Sequence of chain 1.C:
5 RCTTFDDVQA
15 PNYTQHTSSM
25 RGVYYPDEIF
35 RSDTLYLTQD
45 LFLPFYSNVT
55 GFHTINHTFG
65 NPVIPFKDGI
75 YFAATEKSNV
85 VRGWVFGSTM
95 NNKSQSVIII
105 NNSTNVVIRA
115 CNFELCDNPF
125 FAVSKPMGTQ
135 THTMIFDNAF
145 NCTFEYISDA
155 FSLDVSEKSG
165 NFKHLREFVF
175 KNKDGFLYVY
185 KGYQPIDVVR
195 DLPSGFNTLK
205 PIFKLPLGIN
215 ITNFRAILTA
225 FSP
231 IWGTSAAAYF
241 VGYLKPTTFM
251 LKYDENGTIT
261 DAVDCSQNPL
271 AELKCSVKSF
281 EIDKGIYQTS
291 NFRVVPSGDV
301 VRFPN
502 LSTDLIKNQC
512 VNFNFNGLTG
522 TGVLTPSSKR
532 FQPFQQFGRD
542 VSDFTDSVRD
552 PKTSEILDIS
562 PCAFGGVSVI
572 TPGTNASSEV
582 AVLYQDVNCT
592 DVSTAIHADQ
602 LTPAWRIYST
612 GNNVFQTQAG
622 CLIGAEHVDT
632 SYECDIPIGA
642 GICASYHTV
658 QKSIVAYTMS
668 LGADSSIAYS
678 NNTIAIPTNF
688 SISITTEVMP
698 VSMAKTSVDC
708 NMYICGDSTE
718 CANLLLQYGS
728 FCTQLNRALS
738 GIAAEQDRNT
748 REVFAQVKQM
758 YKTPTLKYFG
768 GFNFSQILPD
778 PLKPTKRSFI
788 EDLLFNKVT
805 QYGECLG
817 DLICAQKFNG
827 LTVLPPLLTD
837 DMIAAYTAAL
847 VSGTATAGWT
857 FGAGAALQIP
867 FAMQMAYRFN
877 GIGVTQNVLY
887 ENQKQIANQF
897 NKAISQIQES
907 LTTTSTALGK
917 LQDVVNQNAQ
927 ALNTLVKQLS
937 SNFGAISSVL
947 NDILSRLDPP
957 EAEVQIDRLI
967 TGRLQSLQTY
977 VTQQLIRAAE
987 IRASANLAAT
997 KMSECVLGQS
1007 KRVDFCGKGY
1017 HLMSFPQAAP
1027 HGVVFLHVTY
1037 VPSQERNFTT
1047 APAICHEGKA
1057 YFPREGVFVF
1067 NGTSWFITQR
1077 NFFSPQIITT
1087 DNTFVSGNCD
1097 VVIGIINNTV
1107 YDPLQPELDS

A protein and the small-molecule ligand that binds it are described below.
Small molecule (SMILES): CC(=O)N[C@H]1[C@H](O[C@H]2[C@H](O)[C@@H](NC(C)=O)CO[C@@H]2CO)O[C@H](CO)[C@@H](O)[C@@H]1O

Binding-site contacts:
Ligand atom O5 contacts residue ASN678 of chain 1.C at 2.4 Å (h-bond).
Ligand atom C1 contacts residue ASN678 of chain 1.C at 1.4 Å.
Ligand atom C7 contacts residue ILE1099 of chain 1.C at 4.2 Å (hydrophobic).
Ligand atom C7 contacts residue ASN678 of chain 1.C at 3.2 Å.
Ligand atom N2 contacts residue ASN678 of chain 1.C at 2.8 Å (h-bond).
Ligand atom C8 contacts residue GLY1100 of chain 1.C at 4.4 Å.
Ligand atom C8 contacts residue ASN678 of chain 1.C at 4.3 Å.
Ligand atom O7 contacts residue ILE1099 of chain 1.C at 3.9 Å.
Ligand atom C2 contacts residue ASN678 of chain 1.C at 2.5 Å.
Ligand atom C3 contacts residue ASN678 of chain 1.C at 3.8 Å.
Ligand atom C5 contacts residue ASN678 of chain 1.C at 3.6 Å.
Ligand atom O7 contacts residue ASN678 of chain 1.C at 3.3 Å (h-bond).
Ligand atom C8 contacts residue ILE1099 of chain 1.C at 3.7 Å (hydrophobic).
Ligand atom C4 contacts residue ASN678 of chain 1.C at 4.3 Å.